The protein below binds the small molecule below.
Small molecule (SMILES): CC(=O)N[C@H]1[C@H](O[C@H]2[C@H](O)[C@@H](NC(C)=O)CO[C@@H]2CO)O[C@H](CO)[C@@H](O)[C@@H]1O

Binding-site contacts:
Ligand atom C8 contacts residue ALA135 of chain 1.G at 4.3 Å (hydrophobic).
Ligand atom C7 contacts residue CYS90 of chain 1.G at 4.1 Å (hydrophobic).
Ligand atom N2 contacts residue GLU66 of chain 1.G at 3.9 Å.
Ligand atom C7 contacts residue ARG221 of chain 1.G at 3.5 Å.
Ligand atom C7 contacts residue ASN64 of chain 1.G at 3.7 Å.
Ligand atom C7 contacts residue GLU66 of chain 1.G at 3.8 Å.
Ligand atom C3 contacts residue ARG221 of chain 1.G at 3.6 Å.
Ligand atom C1 contacts residue GLU66 of chain 1.G at 4.2 Å.
Ligand atom O7 contacts residue ASN87 of chain 1.G at 2.8 Å (h-bond).
Ligand atom C7 contacts residue ASN87 of chain 1.G at 3.0 Å.
Ligand atom O7 contacts residue GLU66 of chain 1.G at 4.5 Å.
Ligand atom C8 contacts residue GLU66 of chain 1.G at 3.6 Å.
Ligand atom O7 contacts residue ASN64 of chain 1.G at 2.9 Å (h-bond).
Ligand atom N2 contacts residue ASN87 of chain 1.G at 2.9 Å (h-bond).
Ligand atom C4 contacts residue ASN87 of chain 1.G at 4.2 Å.
Ligand atom O7 contacts residue ARG221 of chain 1.G at 3.7 Å.
Ligand atom C5 contacts residue ASN87 of chain 1.G at 3.6 Å.
Ligand atom C2 contacts residue ARG221 of chain 1.G at 3.5 Å.
Ligand atom O6 contacts residue GLU86 of chain 1.G at 3.7 Å.
Ligand atom O5 contacts residue ASN87 of chain 1.G at 2.4 Å (h-bond).
Ligand atom O6 contacts residue ARG221 of chain 1.G at 4.5 Å.
Ligand atom C3 contacts residue ASN87 of chain 1.G at 3.8 Å.
Ligand atom C8 contacts residue CYS136 of chain 1.G at 4.4 Å (hydrophobic).
Ligand atom N2 contacts residue ARG221 of chain 1.G at 3.4 Å (salt-bridge).
Ligand atom C8 contacts residue ARG221 of chain 1.G at 4.2 Å.
Ligand atom C6 contacts residue GLU86 of chain 1.G at 4.4 Å.
Ligand atom C2 contacts residue ASN87 of chain 1.G at 2.5 Å.
Ligand atom C8 contacts residue SER137 of chain 1.G at 3.9 Å.
Ligand atom C1 contacts residue ASN87 of chain 1.G at 1.4 Å.
Ligand atom C8 contacts residue CYS90 of chain 1.G at 4.1 Å (hydrophobic).
Ligand atom O7 contacts residue CYS90 of chain 1.G at 3.5 Å.
Ligand atom C8 contacts residue ASN64 of chain 1.G at 3.2 Å.
Ligand atom O3 contacts residue ARG221 of chain 1.G at 2.6 Å (salt-bridge).
Ligand atom C8 contacts residue ASN87 of chain 1.G at 4.3 Å.

Sequence of chain 1.G:
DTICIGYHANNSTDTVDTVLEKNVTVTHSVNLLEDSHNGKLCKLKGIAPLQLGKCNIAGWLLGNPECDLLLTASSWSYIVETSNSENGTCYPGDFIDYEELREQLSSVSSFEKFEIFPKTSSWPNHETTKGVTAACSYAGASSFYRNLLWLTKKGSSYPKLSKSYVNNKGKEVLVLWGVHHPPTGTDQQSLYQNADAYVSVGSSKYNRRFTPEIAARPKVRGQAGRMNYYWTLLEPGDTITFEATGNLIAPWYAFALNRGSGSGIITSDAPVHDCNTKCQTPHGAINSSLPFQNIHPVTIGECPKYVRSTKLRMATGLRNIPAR